Binding-site contacts:
Ligand atom C7 contacts residue GLU90 of chain 1.B at 3.3 Å.
Ligand atom C7 contacts residue ILE133 of chain 1.B at 4.0 Å (hydrophobic).
Ligand atom C1 contacts residue SER154 of chain 1.B at 3.9 Å.
Ligand atom C5 contacts residue ASP188 of chain 1.B at 4.3 Å.
Ligand atom C1 contacts residue ASP188 of chain 1.B at 3.8 Å.
Ligand atom N4 contacts residue GLU90 of chain 1.B at 2.6 Å (salt-bridge).
Ligand atom N3 contacts residue GLU90 of chain 1.B at 2.7 Å (salt-bridge).
Ligand atom C6 contacts residue ASP188 of chain 1.B at 2.9 Å.
Ligand atom S1 contacts residue LEU187 of chain 1.B at 4.0 Å.
Ligand atom C3 contacts residue LEU187 of chain 1.B at 3.9 Å (hydrophobic).
Ligand atom C6 contacts residue TRP120 of chain 1.B at 3.4 Å (hydrophobic).
Ligand atom N5 contacts residue ASP188 of chain 1.B at 2.5 Å (salt-bridge).
Ligand atom C8 contacts residue GLU90 of chain 1.B at 3.2 Å.
Ligand atom N2 contacts residue ALA150 of chain 1.B at 3.6 Å.
Ligand atom C8 contacts residue SER154 of chain 1.B at 4.3 Å.
Ligand atom N5 contacts residue TRP120 of chain 1.B at 3.7 Å.
Ligand atom N1 contacts residue SER154 of chain 1.B at 3.4 Å.
Ligand atom N4 contacts residue TYR153 of chain 1.B at 4.3 Å.
Ligand atom C7 contacts residue ALA150 of chain 1.B at 3.5 Å (hydrophobic).
Ligand atom S1 contacts residue TRP120 of chain 1.B at 4.3 Å.
Ligand atom C7 contacts residue TRP120 of chain 1.B at 4.0 Å (hydrophobic).
Ligand atom C3 contacts residue THR158 of chain 1.B at 3.4 Å.
Ligand atom C5 contacts residue SER154 of chain 1.B at 3.9 Å.
Ligand atom C4 contacts residue MET97 of chain 1.B at 3.4 Å (hydrophobic).
Ligand atom C5 contacts residue TRP120 of chain 1.B at 3.6 Å (hydrophobic).
Ligand atom C1 contacts residue TRP120 of chain 1.B at 4.0 Å (hydrophobic).
Ligand atom N3 contacts residue TRP120 of chain 1.B at 4.2 Å.
Ligand atom N2 contacts residue TRP120 of chain 1.B at 3.5 Å.
Ligand atom N4 contacts residue SER154 of chain 1.B at 4.3 Å.
Ligand atom C8 contacts residue TRP120 of chain 1.B at 3.9 Å (hydrophobic).
Ligand atom C2 contacts residue SER154 of chain 1.B at 4.2 Å.
Ligand atom N4 contacts residue VAL93 of chain 1.B at 3.6 Å.
Ligand atom N3 contacts residue ALA150 of chain 1.B at 4.0 Å.
Ligand atom C7 contacts residue ASP188 of chain 1.B at 4.2 Å.
Ligand atom N4 contacts residue MET94 of chain 1.B at 3.2 Å (h-bond).
Ligand atom C7 contacts residue PHE146 of chain 1.B at 4.2 Å (hydrophobic).
Ligand atom C2 contacts residue THR158 of chain 1.B at 3.7 Å.
Ligand atom N1 contacts residue TRP120 of chain 1.B at 3.8 Å.
Ligand atom N2 contacts residue ASP188 of chain 1.B at 2.9 Å (salt-bridge).
Ligand atom N3 contacts residue ILE133 of chain 1.B at 4.3 Å.

Sequence of chain 1.B:
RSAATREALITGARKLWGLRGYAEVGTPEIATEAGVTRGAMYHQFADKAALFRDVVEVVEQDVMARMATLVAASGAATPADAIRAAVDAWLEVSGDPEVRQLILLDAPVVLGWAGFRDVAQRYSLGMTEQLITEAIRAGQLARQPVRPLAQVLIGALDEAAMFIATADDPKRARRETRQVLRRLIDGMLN

A protein and the small-molecule ligand that binds it are described below.
Small molecule (SMILES): CC(C)Sc1nc2ncnc(N)c2[nH]1